A protein and the small-molecule ligand that binds it are described below.
Small molecule (SMILES): Nc1ccn([C@H]2C[C@H](O[P](=O)(O)OC[C@H]3O[C@@H](n4cnc5c(=O)nc(N)[nH]c54)C[C@@H]3O)[C@@H](CO[P](=O)(O)O[C@H]3C[C@H](n4ccc(N)nc4=O)O[C@@H]3CO[P](=O)(O)O[C@H]3C[C@H](n4cnc5c(=O)nc(N)[nH]c54)O[C@@H]3COP(=O)(O)O)O2)c(=O)n1

Sequence of chain 1.O:
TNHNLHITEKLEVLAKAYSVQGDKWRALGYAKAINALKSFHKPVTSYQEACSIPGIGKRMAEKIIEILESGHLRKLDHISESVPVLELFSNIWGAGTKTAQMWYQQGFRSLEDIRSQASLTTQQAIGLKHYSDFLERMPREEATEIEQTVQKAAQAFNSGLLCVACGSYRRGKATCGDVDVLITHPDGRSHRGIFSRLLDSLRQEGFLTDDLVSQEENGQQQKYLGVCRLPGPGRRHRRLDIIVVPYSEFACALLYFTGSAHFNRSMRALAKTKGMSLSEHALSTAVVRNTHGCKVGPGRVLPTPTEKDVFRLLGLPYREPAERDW

Binding-site contacts:
Ligand atom OP1 contacts residue ARG64 of chain 1.O at 3.8 Å.
Ligand atom OP1 contacts residue TYR23 of chain 1.O at 3.0 Å (h-bond).
Ligand atom OP1 contacts residue LYS80 of chain 1.O at 3.3 Å (salt-bridge).
Ligand atom OP1 contacts residue GLY60 of chain 1.O at 2.9 Å (h-bond).
Ligand atom N3 contacts residue GLY34 of chain 1.O at 3.5 Å.
Ligand atom C4' contacts residue TYR35 of chain 1.O at 3.5 Å (hydrophobic).
Ligand atom C6 contacts residue TRP30 of chain 1.O at 3.6 Å (hydrophobic).
Ligand atom OP2 contacts residue ARG31 of chain 1.O at 2.9 Å (salt-bridge).
Ligand atom OP2 contacts residue ARG64 of chain 1.O at 3.2 Å.
Ligand atom OP1 contacts residue TYR35 of chain 1.O at 2.5 Å (h-bond).
Ligand atom O5' contacts residue LYS68 of chain 1.O at 3.6 Å (salt-bridge).
Ligand atom N7 contacts residue ARG31 of chain 1.O at 3.8 Å.
Ligand atom OP3 contacts residue LYS68 of chain 1.O at 2.8 Å (salt-bridge).
Ligand atom C4' contacts residue MET65 of chain 1.O at 3.8 Å (hydrophobic).
Ligand atom C3' contacts residue GLY60 of chain 1.O at 3.8 Å.
Ligand atom C8 contacts residue ARG31 of chain 1.O at 3.8 Å.
Ligand atom O3' contacts residue MET65 of chain 1.O at 3.5 Å.
Ligand atom P contacts residue LYS68 of chain 1.O at 3.5 Å.
Ligand atom OP3 contacts residue ARG64 of chain 1.O at 3.2 Å.
Ligand atom OP1 contacts residue LYS68 of chain 1.O at 3.7 Å.
Ligand atom P contacts residue GLY60 of chain 1.O at 3.8 Å.
Ligand atom OP1 contacts residue GLY62 of chain 1.O at 2.8 Å (h-bond).
Ligand atom C2 contacts residue TRP30 of chain 1.O at 3.5 Å (hydrophobic).
Ligand atom P contacts residue ARG64 of chain 1.O at 3.8 Å.
Ligand atom C4' contacts residue GLY60 of chain 1.O at 3.1 Å.
Ligand atom C5 contacts residue TRP30 of chain 1.O at 3.8 Å (hydrophobic).
Ligand atom C4 contacts residue TRP30 of chain 1.O at 3.7 Å (hydrophobic).
Ligand atom O3' contacts residue GLY60 of chain 1.O at 3.3 Å.
Ligand atom C5' contacts residue GLY60 of chain 1.O at 3.1 Å.
Ligand atom O6 contacts residue TRP30 of chain 1.O at 3.1 Å.
Ligand atom C5' contacts residue TYR35 of chain 1.O at 3.5 Å (hydrophobic).
Ligand atom O4' contacts residue ARG31 of chain 1.O at 3.8 Å.
Ligand atom C5' contacts residue ARG31 of chain 1.O at 3.5 Å.
Ligand atom O4' contacts residue TYR35 of chain 1.O at 3.7 Å.
Ligand atom O5' contacts residue TYR35 of chain 1.O at 3.2 Å (h-bond).
Ligand atom OP1 contacts residue PRO59 of chain 1.O at 3.7 Å.
Ligand atom N3 contacts residue TRP30 of chain 1.O at 3.6 Å.
Ligand atom P contacts residue TYR35 of chain 1.O at 3.4 Å.
Ligand atom N1 contacts residue TRP30 of chain 1.O at 3.5 Å (h-bond).
Ligand atom OP1 contacts residue MET65 of chain 1.O at 2.9 Å (h-bond).